This protein binds this small molecule.
Small molecule (SMILES): CC[C@H](N)C(=O)N[C@@H]1C(=O)N2[C@@H](CC[C@@H]1CN)CC[C@H]2C(=O)NC(c1ccccc1)c1ccccc1

Binding-site contacts:
Ligand atom CAA contacts residue LEU81 of chain 2.J at 4.0 Å (hydrophobic).
Ligand atom CA contacts residue ASP83 of chain 2.J at 3.5 Å.
Ligand atom CAI contacts residue GLY80 of chain 2.J at 3.8 Å.
Ligand atom CAG contacts residue LYS71 of chain 2.J at 3.5 Å.
Ligand atom CAR contacts residue ASP83 of chain 2.J at 3.4 Å.
Ligand atom OAE contacts residue THR82 of chain 2.J at 3.6 Å.
Ligand atom OAF contacts residue THR82 of chain 2.J at 3.2 Å (h-bond).
Ligand atom N contacts residue GLU88 of chain 2.J at 3.0 Å (salt-bridge).
Ligand atom CAI contacts residue LEU81 of chain 2.J at 3.5 Å (hydrophobic).
Ligand atom CBH contacts residue THR82 of chain 2.J at 4.0 Å.
Ligand atom OAF contacts residue LEU81 of chain 2.J at 3.6 Å.
Ligand atom CAI contacts residue LYS71 of chain 2.J at 3.7 Å.
Ligand atom N contacts residue ASP83 of chain 2.J at 3.5 Å (salt-bridge).
Ligand atom CBF contacts residue TRP97 of chain 2.J at 4.0 Å (hydrophobic).
Ligand atom CAM contacts residue THR82 of chain 2.J at 3.3 Å.
Ligand atom NAX contacts residue THR82 of chain 2.J at 3.0 Å (h-bond).
Ligand atom CB contacts residue GLU88 of chain 2.J at 3.8 Å.
Ligand atom CA contacts residue GLU88 of chain 2.J at 3.8 Å.
Ligand atom CAM contacts residue GLY80 of chain 2.J at 3.5 Å.
Ligand atom CAA contacts residue TRP84 of chain 2.J at 3.4 Å (hydrophobic).
Ligand atom CAR contacts residue THR82 of chain 2.J at 4.1 Å.
Ligand atom O contacts residue TRP97 of chain 2.J at 3.3 Å.
Ligand atom CAG contacts residue VAL72 of chain 2.J at 3.9 Å (hydrophobic).
Ligand atom CAJ contacts residue LEU66 of chain 2.J at 4.0 Å (hydrophobic).
Ligand atom CAG contacts residue LEU66 of chain 2.J at 3.7 Å (hydrophobic).
Ligand atom CBA contacts residue THR82 of chain 2.J at 4.1 Å.
Ligand atom NAB contacts residue ASP83 of chain 2.J at 3.1 Å (salt-bridge).
Ligand atom CAA contacts residue THR82 of chain 2.J at 3.6 Å.
Ligand atom NAW contacts residue GLY80 of chain 2.J at 3.7 Å.
Ligand atom CAM contacts residue LEU81 of chain 2.J at 3.6 Å (hydrophobic).
Ligand atom CAI contacts residue VAL72 of chain 2.J at 3.7 Å (hydrophobic).
Ligand atom CAA contacts residue GLU88 of chain 2.J at 3.9 Å.
Ligand atom C contacts residue THR82 of chain 2.J at 3.7 Å.
Ligand atom CBI contacts residue GLY80 of chain 2.J at 3.7 Å.
Ligand atom CA contacts residue THR82 of chain 2.J at 3.5 Å.
Ligand atom CB contacts residue GLN93 of chain 2.J at 3.5 Å.
Ligand atom CBH contacts residue TRP97 of chain 2.J at 4.1 Å (hydrophobic).
Ligand atom CAJ contacts residue LYS71 of chain 2.J at 3.9 Å.
Ligand atom CAI contacts residue THR82 of chain 2.J at 3.6 Å.
Ligand atom CB contacts residue THR82 of chain 2.J at 4.0 Å.

Sequence of chain 2.J:
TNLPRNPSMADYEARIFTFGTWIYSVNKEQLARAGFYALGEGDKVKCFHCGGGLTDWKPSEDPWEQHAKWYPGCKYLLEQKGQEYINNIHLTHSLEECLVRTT